Binding-site contacts:
Ligand atom C7 contacts residue ASN75 of chain 1.A at 3.8 Å.
Ligand atom C8 contacts residue ASN75 of chain 1.A at 4.4 Å.
Ligand atom C5 contacts residue ASN98 of chain 1.A at 3.5 Å.
Ligand atom C6 contacts residue ASN98 of chain 1.A at 4.4 Å.
Ligand atom O7 contacts residue ARG50 of chain 1.A at 4.2 Å.
Ligand atom C2 contacts residue ASN98 of chain 1.A at 2.6 Å.
Ligand atom C7 contacts residue ASN98 of chain 1.A at 3.1 Å.
Ligand atom C1 contacts residue ASN98 of chain 1.A at 1.4 Å.
Ligand atom O7 contacts residue ASN75 of chain 1.A at 2.9 Å (h-bond).
Ligand atom C1 contacts residue ASN75 of chain 1.A at 4.0 Å.
Ligand atom O7 contacts residue ASN98 of chain 1.A at 3.6 Å.
Ligand atom C8 contacts residue SER97 of chain 1.A at 3.5 Å.
Ligand atom N2 contacts residue ASN98 of chain 1.A at 2.8 Å (h-bond).
Ligand atom O5 contacts residue ASN98 of chain 1.A at 2.1 Å (h-bond).
Ligand atom C1 contacts residue ASN123 of chain 1.A at 4.0 Å.
Ligand atom C3 contacts residue ASN98 of chain 1.A at 3.9 Å.
Ligand atom N2 contacts residue ASN75 of chain 1.A at 4.2 Å.
Ligand atom N2 contacts residue ASP122 of chain 1.A at 4.5 Å.
Ligand atom C4 contacts residue ASN98 of chain 1.A at 4.2 Å.
Ligand atom C2 contacts residue ASN75 of chain 1.A at 3.9 Å.
Ligand atom O5 contacts residue ASN75 of chain 1.A at 4.4 Å.
Ligand atom C7 contacts residue SER97 of chain 1.A at 4.2 Å.
Ligand atom C8 contacts residue ASN98 of chain 1.A at 3.7 Å.
Ligand atom N2 contacts residue SER97 of chain 1.A at 4.4 Å.

A small-molecule ligand and the protein it binds are described below.
Small molecule (SMILES): CC(=O)N[C@H]1[C@H](O[C@H]2[C@H](O)[C@@H](NC(C)=O)CO[C@@H]2CO)O[C@H](CO)[C@@H](O)[C@@H]1O

Sequence of chain 1.A:
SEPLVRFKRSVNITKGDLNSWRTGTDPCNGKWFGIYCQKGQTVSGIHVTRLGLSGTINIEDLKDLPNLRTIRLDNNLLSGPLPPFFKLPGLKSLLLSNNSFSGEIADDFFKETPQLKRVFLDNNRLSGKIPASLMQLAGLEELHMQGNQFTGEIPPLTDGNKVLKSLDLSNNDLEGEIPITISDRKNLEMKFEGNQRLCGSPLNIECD